Binding-site contacts:
Ligand atom O1P contacts residue SER36 of chain 2.B at 2.5 Å (h-bond).
Ligand atom P contacts residue SER36 of chain 2.B at 1.6 Å.
Ligand atom O3P contacts residue SER36 of chain 2.B at 2.5 Å (h-bond).
Ligand atom O4P contacts residue SER36 of chain 2.B at 2.5 Å (h-bond).

This small molecule binds to this protein.
Small molecule (SMILES): N[C@H](CO)COP(=O)(O)O

Sequence of chain 2.B:
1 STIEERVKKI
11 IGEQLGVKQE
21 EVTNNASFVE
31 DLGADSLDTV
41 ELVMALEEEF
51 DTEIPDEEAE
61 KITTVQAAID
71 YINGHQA